Sequence of chain 1.F:
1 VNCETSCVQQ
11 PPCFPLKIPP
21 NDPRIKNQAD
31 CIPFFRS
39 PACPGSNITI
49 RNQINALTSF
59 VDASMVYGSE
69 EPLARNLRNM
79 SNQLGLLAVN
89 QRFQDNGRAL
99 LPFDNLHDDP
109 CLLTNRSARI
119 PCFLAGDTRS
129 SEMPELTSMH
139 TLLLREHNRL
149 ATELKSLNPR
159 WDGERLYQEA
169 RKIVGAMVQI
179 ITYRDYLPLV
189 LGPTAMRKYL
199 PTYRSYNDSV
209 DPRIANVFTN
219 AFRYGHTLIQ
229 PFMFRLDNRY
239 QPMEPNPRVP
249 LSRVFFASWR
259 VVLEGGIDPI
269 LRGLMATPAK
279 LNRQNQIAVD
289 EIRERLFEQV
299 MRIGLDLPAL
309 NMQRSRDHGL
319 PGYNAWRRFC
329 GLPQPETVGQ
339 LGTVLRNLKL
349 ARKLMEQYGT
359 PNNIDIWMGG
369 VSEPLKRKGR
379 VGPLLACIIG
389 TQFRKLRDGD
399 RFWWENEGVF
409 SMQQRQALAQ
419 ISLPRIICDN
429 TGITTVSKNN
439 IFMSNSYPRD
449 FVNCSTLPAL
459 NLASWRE

Binding-site contacts:
Ligand atom O5 contacts residue LEU84 of chain 1.F at 3.9 Å.
Ligand atom O7 contacts residue VAL87 of chain 1.F at 2.9 Å (h-bond).
Ligand atom C8 contacts residue VAL87 of chain 1.F at 4.5 Å (hydrophobic).
Ligand atom O5 contacts residue ASN77 of chain 1.F at 2.3 Å (h-bond).
Ligand atom C7 contacts residue VAL87 of chain 1.F at 4.0 Å (hydrophobic).
Ligand atom C1 contacts residue ASN80 of chain 1.F at 3.4 Å.
Ligand atom O7 contacts residue ASN77 of chain 1.F at 3.2 Å (h-bond).
Ligand atom N2 contacts residue SER79 of chain 1.F at 4.3 Å.
Ligand atom C3 contacts residue GLN89 of chain 1.F at 4.1 Å.
Ligand atom O7 contacts residue GLN89 of chain 1.F at 3.4 Å (h-bond).
Ligand atom C8 contacts residue GLN89 of chain 1.F at 3.5 Å.
Ligand atom C3 contacts residue ASN77 of chain 1.F at 3.6 Å.
Ligand atom O7 contacts residue ALA86 of chain 1.F at 3.1 Å.
Ligand atom N2 contacts residue ASN77 of chain 1.F at 2.7 Å (h-bond).
Ligand atom N2 contacts residue GLN89 of chain 1.F at 3.4 Å (h-bond).
Ligand atom C2 contacts residue GLN89 of chain 1.F at 4.0 Å.
Ligand atom C4 contacts residue ASN77 of chain 1.F at 4.1 Å.
Ligand atom O3 contacts residue GLN89 of chain 1.F at 3.0 Å (h-bond).
Ligand atom C2 contacts residue ASN77 of chain 1.F at 2.2 Å.
Ligand atom C8 contacts residue ALA86 of chain 1.F at 3.8 Å (hydrophobic).
Ligand atom C5 contacts residue ASN77 of chain 1.F at 3.6 Å.
Ligand atom C7 contacts residue ALA86 of chain 1.F at 4.0 Å (hydrophobic).
Ligand atom C7 contacts residue GLN89 of chain 1.F at 3.1 Å.
Ligand atom C1 contacts residue ASN77 of chain 1.F at 1.4 Å.
Ligand atom O7 contacts residue LEU85 of chain 1.F at 4.3 Å.
Ligand atom C7 contacts residue ASN77 of chain 1.F at 3.1 Å.
Ligand atom O6 contacts residue LEU84 of chain 1.F at 3.6 Å.
Ligand atom C5 contacts residue ASN80 of chain 1.F at 3.8 Å.
Ligand atom O5 contacts residue ASN80 of chain 1.F at 3.2 Å (h-bond).
Ligand atom C8 contacts residue ASN77 of chain 1.F at 4.3 Å.
Ligand atom O3 contacts residue VAL87 of chain 1.F at 4.4 Å.
Ligand atom C6 contacts residue ASN80 of chain 1.F at 4.3 Å.

A small-molecule ligand and the protein it binds are described below.
Small molecule (SMILES): CC(=O)N[C@@H]1[C@@H](O)[C@H](O)[C@@H](CO)O[C@H]1O